Binding-site contacts:
Ligand atom C3 contacts residue LEU919 of chain 1.B at 4.2 Å (hydrophobic).
Ligand atom C7 contacts residue LEU919 of chain 1.B at 3.4 Å (hydrophobic).
Ligand atom N2 contacts residue LEU919 of chain 1.B at 4.2 Å.
Ligand atom C4 contacts residue ASN714 of chain 1.B at 4.2 Å.
Ligand atom C7 contacts residue GLN1068 of chain 1.B at 4.2 Å.
Ligand atom O5 contacts residue ASN714 of chain 1.B at 2.4 Å (h-bond).
Ligand atom C1 contacts residue LEU919 of chain 1.B at 4.5 Å (hydrophobic).
Ligand atom C2 contacts residue ASN714 of chain 1.B at 2.5 Å.
Ligand atom C8 contacts residue LEU919 of chain 1.B at 3.7 Å (hydrophobic).
Ligand atom C1 contacts residue GLN1068 of chain 1.B at 4.2 Å.
Ligand atom O4 contacts residue LEU919 of chain 1.B at 3.8 Å.
Ligand atom C7 contacts residue ASN714 of chain 1.B at 3.3 Å.
Ligand atom N2 contacts residue ASN714 of chain 1.B at 2.9 Å (h-bond).
Ligand atom C1 contacts residue ASN714 of chain 1.B at 1.4 Å.
Ligand atom O7 contacts residue ASN714 of chain 1.B at 3.2 Å (h-bond).
Ligand atom C5 contacts residue ASN714 of chain 1.B at 3.7 Å.
Ligand atom C5 contacts residue LEU919 of chain 1.B at 4.2 Å (hydrophobic).
Ligand atom O7 contacts residue LEU919 of chain 1.B at 3.0 Å.
Ligand atom C3 contacts residue ASN714 of chain 1.B at 3.8 Å.
Ligand atom C8 contacts residue ASN714 of chain 1.B at 4.4 Å.
Ligand atom O5 contacts residue GLN1068 of chain 1.B at 4.4 Å.
Ligand atom O7 contacts residue GLN1068 of chain 1.B at 3.3 Å (h-bond).

Sequence of chain 1.B:
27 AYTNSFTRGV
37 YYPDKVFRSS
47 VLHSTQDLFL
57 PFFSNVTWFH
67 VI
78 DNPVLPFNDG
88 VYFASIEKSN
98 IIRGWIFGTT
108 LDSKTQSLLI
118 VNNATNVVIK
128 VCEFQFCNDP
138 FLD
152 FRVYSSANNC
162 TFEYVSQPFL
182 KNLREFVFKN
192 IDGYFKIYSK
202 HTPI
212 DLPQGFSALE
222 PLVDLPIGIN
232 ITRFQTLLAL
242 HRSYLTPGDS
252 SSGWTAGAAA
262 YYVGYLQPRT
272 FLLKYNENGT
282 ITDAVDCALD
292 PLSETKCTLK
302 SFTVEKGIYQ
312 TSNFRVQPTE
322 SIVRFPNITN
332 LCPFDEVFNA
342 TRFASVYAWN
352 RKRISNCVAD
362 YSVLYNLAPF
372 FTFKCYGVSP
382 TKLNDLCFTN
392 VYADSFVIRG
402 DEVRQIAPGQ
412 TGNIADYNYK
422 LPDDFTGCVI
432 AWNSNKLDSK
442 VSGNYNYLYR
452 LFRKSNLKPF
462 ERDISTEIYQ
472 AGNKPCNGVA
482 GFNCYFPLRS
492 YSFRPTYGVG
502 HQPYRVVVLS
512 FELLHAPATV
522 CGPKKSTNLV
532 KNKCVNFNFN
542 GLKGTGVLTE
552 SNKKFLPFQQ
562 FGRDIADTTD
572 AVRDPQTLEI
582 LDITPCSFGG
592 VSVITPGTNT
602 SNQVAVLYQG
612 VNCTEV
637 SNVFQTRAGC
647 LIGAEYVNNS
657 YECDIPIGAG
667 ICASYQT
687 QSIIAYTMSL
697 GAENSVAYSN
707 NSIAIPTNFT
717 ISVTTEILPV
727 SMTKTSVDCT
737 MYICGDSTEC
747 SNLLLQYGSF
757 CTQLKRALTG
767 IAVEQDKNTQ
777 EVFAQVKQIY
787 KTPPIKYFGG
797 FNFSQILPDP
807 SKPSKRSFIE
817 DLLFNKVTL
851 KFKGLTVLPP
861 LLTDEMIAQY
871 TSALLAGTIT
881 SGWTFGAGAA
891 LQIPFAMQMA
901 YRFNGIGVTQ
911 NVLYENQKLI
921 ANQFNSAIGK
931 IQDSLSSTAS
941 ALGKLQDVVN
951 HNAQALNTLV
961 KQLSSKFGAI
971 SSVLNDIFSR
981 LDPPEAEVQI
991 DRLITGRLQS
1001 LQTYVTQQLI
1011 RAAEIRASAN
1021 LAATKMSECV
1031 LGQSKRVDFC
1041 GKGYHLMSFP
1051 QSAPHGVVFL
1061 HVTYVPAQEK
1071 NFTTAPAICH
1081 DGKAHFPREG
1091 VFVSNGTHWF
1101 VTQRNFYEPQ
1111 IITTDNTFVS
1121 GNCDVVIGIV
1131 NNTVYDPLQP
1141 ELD

The protein below binds the small molecule below.
Small molecule (SMILES): CC(=O)N[C@H]1[C@H](O[C@H]2[C@H](O)[C@@H](NC(C)=O)CO[C@@H]2CO)O[C@H](CO)[C@@H](O)[C@@H]1O